Binding-site contacts:
Ligand atom O2 contacts residue ILE217 of chain 2.A at 3.5 Å.
Ligand atom O2A contacts residue LEU200 of chain 2.A at 3.1 Å (h-bond).
Ligand atom C2' contacts residue NAD1 of chain 2.E at 3.5 Å.
Ligand atom O5' contacts residue ASN179 of chain 2.A at 3.4 Å (h-bond).
Ligand atom O1A contacts residue ARG292 of chain 2.A at 2.8 Å (salt-bridge).
Ligand atom O1B contacts residue ARG231 of chain 2.A at 2.8 Å (salt-bridge).
Ligand atom C2 contacts residue PHE218 of chain 2.A at 3.3 Å (hydrophobic).
Ligand atom O2 contacts residue PHE218 of chain 2.A at 2.9 Å (h-bond).
Ligand atom O2A contacts residue ASN199 of chain 2.A at 3.2 Å (h-bond).
Ligand atom O6' contacts residue ASN179 of chain 2.A at 3.0 Å (h-bond).
Ligand atom C6' contacts residue PHE178 of chain 2.A at 3.2 Å (hydrophobic).
Ligand atom O4' contacts residue SER124 of chain 2.A at 2.5 Å (h-bond).
Ligand atom N3 contacts residue PHE218 of chain 2.A at 3.2 Å.
Ligand atom C4C contacts residue TYR233 of chain 2.A at 3.5 Å (hydrophobic).
Ligand atom O6' contacts residue TYR299 of chain 2.A at 2.6 Å (h-bond).
Ligand atom O1A contacts residue ASN198 of chain 2.A at 3.6 Å (h-bond).
Ligand atom C2C contacts residue ASP295 of chain 2.A at 3.6 Å.
Ligand atom C4 contacts residue PHE218 of chain 2.A at 3.2 Å (hydrophobic).
Ligand atom C5C contacts residue TYR233 of chain 2.A at 3.3 Å (hydrophobic).
Ligand atom O2B contacts residue ARG292 of chain 2.A at 3.1 Å (salt-bridge).
Ligand atom O5' contacts residue PHE178 of chain 2.A at 3.4 Å (h-bond).
Ligand atom O2 contacts residue ALA216 of chain 2.A at 3.5 Å (h-bond).
Ligand atom C4' contacts residue NAD1 of chain 2.E at 3.6 Å.
Ligand atom O4 contacts residue PHE218 of chain 2.A at 3.3 Å.
Ligand atom C6' contacts residue SER124 of chain 2.A at 3.5 Å.
Ligand atom O2' contacts residue ASN199 of chain 2.A at 2.7 Å (h-bond).
Ligand atom O3' contacts residue PHE149 of chain 2.A at 3.1 Å.
Ligand atom O1B contacts residue TYR299 of chain 2.A at 3.5 Å (h-bond).
Ligand atom C2 contacts residue ALA216 of chain 2.A at 3.6 Å (hydrophobic).
Ligand atom PB contacts residue ASN179 of chain 2.A at 3.4 Å.
Ligand atom O6' contacts residue PHE178 of chain 2.A at 3.4 Å (h-bond).
Ligand atom O1B contacts residue ASN179 of chain 2.A at 2.9 Å (h-bond).
Ligand atom C1' contacts residue ASN179 of chain 2.A at 3.5 Å.
Ligand atom O3A contacts residue ASN179 of chain 2.A at 3.0 Å (h-bond).
Ligand atom O2C contacts residue ASP295 of chain 2.A at 2.6 Å (salt-bridge).
Ligand atom N3 contacts residue ALA216 of chain 2.A at 2.9 Å (h-bond).
Ligand atom C4' contacts residue SER124 of chain 2.A at 3.4 Å.
Ligand atom C2C contacts residue ARG292 of chain 2.A at 3.5 Å.
Ligand atom O1A contacts residue ASN199 of chain 2.A at 3.6 Å (h-bond).
Ligand atom O5C contacts residue ARG292 of chain 2.A at 3.3 Å (salt-bridge).

The protein below binds the small molecule below.
Small molecule (SMILES): O=c1ccn([C@@H]2O[C@H](CO[P](=O)(O)O[P](=O)(O)O[C@H]3O[C@H](CO)[C@@H](O)[C@H](O)[C@H]3O)[C@@H](O)[C@H]2O)c(=O)[nH]1

Sequence of chain 2.A:
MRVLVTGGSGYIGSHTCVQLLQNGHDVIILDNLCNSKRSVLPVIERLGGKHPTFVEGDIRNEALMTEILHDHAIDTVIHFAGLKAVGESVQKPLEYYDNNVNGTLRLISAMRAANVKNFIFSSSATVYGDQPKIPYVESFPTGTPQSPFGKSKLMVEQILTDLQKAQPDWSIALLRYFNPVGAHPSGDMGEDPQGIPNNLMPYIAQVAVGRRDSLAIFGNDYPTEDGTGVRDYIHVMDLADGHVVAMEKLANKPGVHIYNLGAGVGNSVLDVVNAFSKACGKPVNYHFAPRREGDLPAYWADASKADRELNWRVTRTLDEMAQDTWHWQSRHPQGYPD